Sequence of chain 4.H:
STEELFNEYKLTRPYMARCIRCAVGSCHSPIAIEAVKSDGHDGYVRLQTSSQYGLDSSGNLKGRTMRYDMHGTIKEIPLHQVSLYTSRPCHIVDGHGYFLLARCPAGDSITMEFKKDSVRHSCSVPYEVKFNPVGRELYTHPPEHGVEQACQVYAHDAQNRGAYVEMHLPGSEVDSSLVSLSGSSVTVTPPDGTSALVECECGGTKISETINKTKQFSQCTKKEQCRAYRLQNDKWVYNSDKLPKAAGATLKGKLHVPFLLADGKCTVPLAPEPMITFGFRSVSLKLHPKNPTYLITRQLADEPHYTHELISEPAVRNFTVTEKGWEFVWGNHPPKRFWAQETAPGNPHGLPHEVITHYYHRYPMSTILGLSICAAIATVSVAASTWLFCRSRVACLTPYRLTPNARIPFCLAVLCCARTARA

Binding-site contacts:
Ligand atom O6 contacts residue ASN318 of chain 4.H at 2.6 Å (h-bond).
Ligand atom C6 contacts residue SER284 of chain 4.H at 3.5 Å.
Ligand atom O6 contacts residue SER284 of chain 4.H at 2.6 Å (h-bond).
Ligand atom C6 contacts residue ASN318 of chain 4.H at 3.2 Å.

The protein below binds the small molecule below.
Small molecule (SMILES): CC(=O)N[C@@H]1[C@@H](O)[C@H](O)[C@@H](CO)O[C@H]1O